The protein below binds the small molecule below.
Small molecule (SMILES): O=C(N[C@H](CO)[C@H](O)c1ccc([N+](=O)[O-])cc1)C(Cl)Cl

Binding-site contacts:
Ligand atom N2 contacts residue ASN123 of chain 2.A at 3.0 Å (h-bond).
Ligand atom N9 contacts residue ARG90 of chain 2.A at 3.6 Å.
Ligand atom C8 contacts residue CYS31 of chain 2.A at 3.8 Å (hydrophobic).
Ligand atom O4 contacts residue LEU129 of chain 2.A at 3.9 Å.
Ligand atom O9B contacts residue GLU27 of chain 2.A at 3.4 Å.
Ligand atom CL2 contacts residue ALA125 of chain 2.A at 3.8 Å.
Ligand atom C10 contacts residue VAL85 of chain 2.A at 3.4 Å (hydrophobic).
Ligand atom C4 contacts residue EDO1 of chain 2.I at 3.0 Å.
Ligand atom C3 contacts residue EDO1 of chain 2.I at 3.5 Å.
Ligand atom C10 contacts residue MET84 of chain 2.A at 3.7 Å (hydrophobic).
Ligand atom C8 contacts residue MET83 of chain 2.A at 3.7 Å (hydrophobic).
Ligand atom C2 contacts residue ASN123 of chain 2.A at 3.7 Å.
Ligand atom N9 contacts residue GLU27 of chain 2.A at 3.8 Å.
Ligand atom C2 contacts residue ALA125 of chain 2.A at 4.0 Å (hydrophobic).
Ligand atom C10 contacts residue MET83 of chain 2.A at 3.9 Å (hydrophobic).
Ligand atom O4 contacts residue EDO1 of chain 2.I at 2.7 Å (h-bond).
Ligand atom C1 contacts residue ASN123 of chain 2.A at 3.4 Å.
Ligand atom C11 contacts residue MET83 of chain 2.A at 3.7 Å (hydrophobic).
Ligand atom O9A contacts residue PHE21 of chain 2.A at 3.5 Å.
Ligand atom O9A contacts residue ARG90 of chain 2.A at 3.1 Å (salt-bridge).
Ligand atom O9B contacts residue CYS31 of chain 2.A at 3.9 Å.
Ligand atom O5 contacts residue ASN123 of chain 2.A at 2.7 Å (h-bond).
Ligand atom C8 contacts residue GLU27 of chain 2.A at 3.7 Å.
Ligand atom CL1 contacts residue TYR30 of chain 2.A at 3.8 Å.
Ligand atom O9A contacts residue VAL85 of chain 2.A at 3.3 Å (h-bond).
Ligand atom O5 contacts residue TYR130 of chain 2.A at 3.8 Å.
Ligand atom O9A contacts residue PRO22 of chain 2.A at 3.7 Å.
Ligand atom C9 contacts residue MET83 of chain 2.A at 3.9 Å (hydrophobic).
Ligand atom N9 contacts residue PRO22 of chain 2.A at 4.0 Å.
Ligand atom O9A contacts residue MET84 of chain 2.A at 3.9 Å.
Ligand atom CL1 contacts residue GLU27 of chain 2.A at 3.6 Å.
Ligand atom C9 contacts residue MET84 of chain 2.A at 3.9 Å (hydrophobic).
Ligand atom O9B contacts residue PRO22 of chain 2.A at 3.2 Å.
Ligand atom C7 contacts residue MET83 of chain 2.A at 3.5 Å (hydrophobic).
Ligand atom C6 contacts residue MET83 of chain 2.A at 3.5 Å (hydrophobic).
Ligand atom O4 contacts residue TYR130 of chain 2.A at 3.9 Å.
Ligand atom C3 contacts residue ASN123 of chain 2.A at 4.0 Å.
Ligand atom C4 contacts residue GLY126 of chain 2.A at 3.5 Å.
Ligand atom C4 contacts residue ALA125 of chain 2.A at 4.0 Å (hydrophobic).
Ligand atom O2 contacts residue EDO1 of chain 2.I at 3.4 Å.

Sequence of chain 2.A:
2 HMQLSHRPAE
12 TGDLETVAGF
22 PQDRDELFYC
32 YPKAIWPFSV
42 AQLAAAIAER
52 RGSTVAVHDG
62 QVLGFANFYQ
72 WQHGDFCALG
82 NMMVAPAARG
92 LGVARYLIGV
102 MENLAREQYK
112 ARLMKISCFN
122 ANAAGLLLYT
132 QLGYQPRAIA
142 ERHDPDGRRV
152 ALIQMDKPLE